Binding-site contacts:
Ligand atom C5 contacts residue GLN203 of chain 1.C at 3.8 Å.
Ligand atom C6 contacts residue GLN203 of chain 1.C at 3.5 Å.
Ligand atom O6 contacts residue TRP156 of chain 1.C at 3.4 Å.
Ligand atom C3 contacts residue ASN226 of chain 1.C at 3.8 Å.
Ligand atom C1 contacts residue ASN226 of chain 1.C at 1.9 Å.
Ligand atom O7 contacts residue ASN226 of chain 1.C at 2.9 Å (h-bond).
Ligand atom N2 contacts residue GLN205 of chain 1.C at 3.5 Å (h-bond).
Ligand atom C5 contacts residue GLN205 of chain 1.C at 4.3 Å.
Ligand atom C4 contacts residue ASN226 of chain 1.C at 4.1 Å.
Ligand atom C5 contacts residue ASN226 of chain 1.C at 3.6 Å.
Ligand atom C8 contacts residue GLN225 of chain 1.C at 4.0 Å.
Ligand atom C2 contacts residue GLN205 of chain 1.C at 3.5 Å.
Ligand atom O6 contacts residue GLN203 of chain 1.C at 2.3 Å (h-bond).
Ligand atom C1 contacts residue GLN205 of chain 1.C at 2.8 Å.
Ligand atom C7 contacts residue ASN226 of chain 1.C at 3.0 Å.
Ligand atom O5 contacts residue ASN226 of chain 1.C at 2.3 Å (h-bond).
Ligand atom C2 contacts residue ASN226 of chain 1.C at 2.3 Å.
Ligand atom N2 contacts residue ASN226 of chain 1.C at 2.8 Å (h-bond).
Ligand atom C1 contacts residue GLN203 of chain 1.C at 4.0 Å.
Ligand atom O5 contacts residue GLN205 of chain 1.C at 4.0 Å.
Ligand atom O6 contacts residue SER154 of chain 1.C at 4.4 Å.
Ligand atom C3 contacts residue GLN205 of chain 1.C at 3.9 Å.
Ligand atom C6 contacts residue TRP156 of chain 1.C at 3.9 Å (hydrophobic).
Ligand atom O5 contacts residue GLN203 of chain 1.C at 3.1 Å (h-bond).
Ligand atom C8 contacts residue ASN226 of chain 1.C at 4.2 Å.

The protein below binds the small molecule below.
Small molecule (SMILES): CC(=O)N[C@H]1[C@H](O[C@H]2[C@H](O)[C@@H](NC(C)=O)CO[C@@H]2CO)O[C@H](CO)[C@@]2(O[C@@]23O[C@H](CO)[C@@H](O)[C@H](O)[C@@H]3O)[C@@H]1O

Sequence of chain 1.C:
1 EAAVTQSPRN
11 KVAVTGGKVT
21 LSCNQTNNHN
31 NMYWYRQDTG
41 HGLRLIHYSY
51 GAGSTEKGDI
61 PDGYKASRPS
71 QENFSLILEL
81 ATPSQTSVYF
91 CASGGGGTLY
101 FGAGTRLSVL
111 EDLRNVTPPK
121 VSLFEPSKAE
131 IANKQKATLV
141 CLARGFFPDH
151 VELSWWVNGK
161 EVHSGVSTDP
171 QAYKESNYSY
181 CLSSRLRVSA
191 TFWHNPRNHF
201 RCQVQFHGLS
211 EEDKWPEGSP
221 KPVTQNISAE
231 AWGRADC